This small molecule binds to this protein.
Small molecule (SMILES): O=C(Nc1ccccc1N1CCOCC1)c1ccsc1

Sequence of chain 2.A:
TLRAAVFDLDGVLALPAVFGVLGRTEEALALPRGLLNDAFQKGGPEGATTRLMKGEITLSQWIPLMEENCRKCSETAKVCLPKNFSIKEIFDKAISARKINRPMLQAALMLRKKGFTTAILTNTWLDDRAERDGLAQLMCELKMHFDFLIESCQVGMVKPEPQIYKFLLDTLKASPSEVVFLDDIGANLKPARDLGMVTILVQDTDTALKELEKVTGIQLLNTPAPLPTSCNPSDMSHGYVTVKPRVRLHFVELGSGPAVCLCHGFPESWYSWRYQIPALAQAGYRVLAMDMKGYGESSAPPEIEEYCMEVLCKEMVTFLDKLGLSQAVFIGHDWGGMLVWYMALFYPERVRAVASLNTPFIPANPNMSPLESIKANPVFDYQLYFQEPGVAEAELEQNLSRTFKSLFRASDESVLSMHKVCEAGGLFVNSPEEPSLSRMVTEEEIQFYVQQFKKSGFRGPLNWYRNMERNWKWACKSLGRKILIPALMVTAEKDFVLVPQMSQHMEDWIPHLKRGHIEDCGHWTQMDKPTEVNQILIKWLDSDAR

Binding-site contacts:
Ligand atom C4 contacts residue TYR343 of chain 2.A at 3.8 Å (hydrophobic).
Ligand atom C18 contacts residue TRP336 of chain 2.A at 4.0 Å (hydrophobic).
Ligand atom C10 contacts residue TRP336 of chain 2.A at 3.6 Å (hydrophobic).
Ligand atom C12 contacts residue ALA365 of chain 2.A at 3.7 Å (hydrophobic).
Ligand atom C1 contacts residue ASN472 of chain 2.A at 3.9 Å.
Ligand atom C6 contacts residue ASN472 of chain 2.A at 3.2 Å.
Ligand atom C14 contacts residue TRP336 of chain 2.A at 3.6 Å (hydrophobic).
Ligand atom C17 contacts residue TRP336 of chain 2.A at 4.0 Å (hydrophobic).
Ligand atom O15 contacts residue MET469 of chain 2.A at 3.8 Å.
Ligand atom C18 contacts residue TYR466 of chain 2.A at 3.7 Å (hydrophobic).
Ligand atom S20 contacts residue MET469 of chain 2.A at 3.8 Å.
Ligand atom C13 contacts residue PRO371 of chain 2.A at 3.8 Å (hydrophobic).
Ligand atom C4 contacts residue ASN472 of chain 2.A at 3.8 Å.
Ligand atom C9 contacts residue TYR343 of chain 2.A at 3.6 Å (hydrophobic).
Ligand atom C7 contacts residue TYR343 of chain 2.A at 4.1 Å (hydrophobic).
Ligand atom C11 contacts residue ASN472 of chain 2.A at 3.5 Å.
Ligand atom O15 contacts residue ASN468 of chain 2.A at 4.1 Å.
Ligand atom N5 contacts residue TRP336 of chain 2.A at 4.1 Å.
Ligand atom C8 contacts residue MET469 of chain 2.A at 3.9 Å (hydrophobic).
Ligand atom S20 contacts residue GLN384 of chain 2.A at 3.9 Å.
Ligand atom C18 contacts residue MET469 of chain 2.A at 3.9 Å (hydrophobic).
Ligand atom S20 contacts residue TYR466 of chain 2.A at 3.8 Å.
Ligand atom C19 contacts residue GLN384 of chain 2.A at 3.2 Å.
Ligand atom O16 contacts residue TRP473 of chain 2.A at 3.8 Å.
Ligand atom C19 contacts residue ILE375 of chain 2.A at 3.9 Å (hydrophobic).
Ligand atom O15 contacts residue ASN472 of chain 2.A at 2.7 Å (h-bond).
Ligand atom C2 contacts residue ASN472 of chain 2.A at 3.9 Å.
Ligand atom C11 contacts residue MET310 of chain 2.A at 3.8 Å (hydrophobic).
Ligand atom C8 contacts residue ASN472 of chain 2.A at 4.2 Å.
Ligand atom C11 contacts residue MET339 of chain 2.A at 3.9 Å (hydrophobic).
Ligand atom O16 contacts residue ALA365 of chain 2.A at 4.0 Å.
Ligand atom C13 contacts residue TRP473 of chain 2.A at 3.9 Å (hydrophobic).
Ligand atom C10 contacts residue ASN472 of chain 2.A at 3.8 Å.
Ligand atom C6 contacts residue MET339 of chain 2.A at 3.9 Å (hydrophobic).
Ligand atom C9 contacts residue ASN472 of chain 2.A at 3.8 Å.
Ligand atom C7 contacts residue ALA365 of chain 2.A at 4.0 Å (hydrophobic).
Ligand atom O15 contacts residue TRP336 of chain 2.A at 3.7 Å.
Ligand atom C8 contacts residue TRP473 of chain 2.A at 3.8 Å (hydrophobic).
Ligand atom C6 contacts residue TRP336 of chain 2.A at 3.8 Å (hydrophobic).
Ligand atom C4 contacts residue ALA476 of chain 2.A at 3.9 Å (hydrophobic).